Binding-site contacts:
Ligand atom O4 contacts residue MET219 of chain 1.D at 4.2 Å.
Ligand atom C6 contacts residue FAD1 of chain 1.H at 4.2 Å.
Ligand atom O6 contacts residue MET219 of chain 1.D at 4.2 Å.
Ligand atom C5 contacts residue ASN474 of chain 1.D at 3.5 Å.
Ligand atom C6 contacts residue ASN474 of chain 1.D at 4.2 Å.
Ligand atom O2 contacts residue ASN519 of chain 1.D at 2.3 Å (h-bond).
Ligand atom C6 contacts residue ASN475 of chain 1.D at 3.1 Å.
Ligand atom C2 contacts residue PHE406 of chain 1.D at 4.3 Å (hydrophobic).
Ligand atom O5 contacts residue FAD1 of chain 1.H at 4.5 Å.
Ligand atom O1 contacts residue HIS476 of chain 1.D at 3.0 Å (h-bond).
Ligand atom O2 contacts residue FAD1 of chain 1.H at 2.9 Å (h-bond).
Ligand atom O5 contacts residue ASN475 of chain 1.D at 3.0 Å (h-bond).
Ligand atom C1 contacts residue HIS476 of chain 1.D at 3.8 Å.
Ligand atom O3 contacts residue ASN519 of chain 1.D at 4.4 Å.
Ligand atom C2 contacts residue FAD1 of chain 1.H at 3.0 Å.
Ligand atom O3 contacts residue ALA107 of chain 1.D at 4.1 Å.
Ligand atom C2 contacts residue HIS476 of chain 1.D at 4.4 Å.
Ligand atom O3 contacts residue GLU341 of chain 1.D at 3.1 Å (salt-bridge).
Ligand atom C1 contacts residue ASN474 of chain 1.D at 3.7 Å.
Ligand atom O6 contacts residue ASN475 of chain 1.D at 4.4 Å.
Ligand atom O6 contacts residue PHE61 of chain 1.D at 4.0 Å.
Ligand atom O1 contacts residue ASN475 of chain 1.D at 3.3 Å (h-bond).
Ligand atom O2 contacts residue PHE406 of chain 1.D at 3.8 Å.
Ligand atom C1 contacts residue ASN519 of chain 1.D at 4.3 Å.
Ligand atom C3 contacts residue PHE406 of chain 1.D at 4.0 Å (hydrophobic).
Ligand atom C1 contacts residue PHE406 of chain 1.D at 4.5 Å (hydrophobic).
Ligand atom C1 contacts residue ASN475 of chain 1.D at 3.5 Å.
Ligand atom C3 contacts residue GLU341 of chain 1.D at 4.5 Å.
Ligand atom C1 contacts residue FAD1 of chain 1.H at 3.5 Å.
Ligand atom O1 contacts residue ASN474 of chain 1.D at 3.1 Å (h-bond).
Ligand atom O1 contacts residue ASN519 of chain 1.D at 4.3 Å.
Ligand atom O2 contacts residue HIS476 of chain 1.D at 3.6 Å (h-bond).
Ligand atom C5 contacts residue ASN475 of chain 1.D at 3.6 Å.
Ligand atom C2 contacts residue ASN519 of chain 1.D at 3.6 Å.
Ligand atom O3 contacts residue PHE406 of chain 1.D at 4.5 Å.
Ligand atom C3 contacts residue FAD1 of chain 1.H at 4.4 Å.
Ligand atom C4 contacts residue MET219 of chain 1.D at 4.0 Å (hydrophobic).
Ligand atom O1 contacts residue FAD1 of chain 1.H at 3.0 Å.
Ligand atom C3 contacts residue ASN519 of chain 1.D at 4.3 Å.
Ligand atom O5 contacts residue ASN474 of chain 1.D at 3.4 Å (h-bond).

Sequence of chain 1.D:
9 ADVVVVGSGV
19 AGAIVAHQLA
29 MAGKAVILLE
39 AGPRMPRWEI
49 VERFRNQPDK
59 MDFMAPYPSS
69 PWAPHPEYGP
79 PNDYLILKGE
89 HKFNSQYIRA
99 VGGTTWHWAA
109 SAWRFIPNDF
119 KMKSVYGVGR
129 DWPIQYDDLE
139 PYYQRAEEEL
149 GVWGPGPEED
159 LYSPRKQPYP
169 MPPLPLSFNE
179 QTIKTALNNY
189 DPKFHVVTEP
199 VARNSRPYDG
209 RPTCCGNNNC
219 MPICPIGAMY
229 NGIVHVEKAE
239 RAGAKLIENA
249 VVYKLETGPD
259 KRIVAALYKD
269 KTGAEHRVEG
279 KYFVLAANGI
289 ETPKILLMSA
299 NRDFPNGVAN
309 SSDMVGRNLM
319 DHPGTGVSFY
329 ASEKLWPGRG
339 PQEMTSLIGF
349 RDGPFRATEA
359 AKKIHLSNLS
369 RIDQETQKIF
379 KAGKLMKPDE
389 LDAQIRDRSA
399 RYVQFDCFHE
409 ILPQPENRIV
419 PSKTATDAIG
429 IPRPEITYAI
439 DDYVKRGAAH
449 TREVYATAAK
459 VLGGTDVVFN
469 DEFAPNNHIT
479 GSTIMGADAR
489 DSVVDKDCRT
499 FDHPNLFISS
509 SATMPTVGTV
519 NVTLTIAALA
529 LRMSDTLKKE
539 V

A small-molecule ligand and the protein it binds are described below.
Small molecule (SMILES): O=C1O[C@H](CO)[C@@H](O)[C@H](O)[C@H]1O